Binding-site contacts:
Ligand atom C8 contacts residue ASN242 of chain 1.B at 3.8 Å.
Ligand atom C1 contacts residue SER239 of chain 1.B at 4.5 Å.
Ligand atom O7 contacts residue ILE240 of chain 1.B at 3.7 Å.
Ligand atom C3 contacts residue ASN242 of chain 1.B at 3.8 Å.
Ligand atom C4 contacts residue ASN242 of chain 1.B at 4.2 Å.
Ligand atom C7 contacts residue ASN242 of chain 1.B at 3.5 Å.
Ligand atom C7 contacts residue ILE240 of chain 1.B at 4.3 Å (hydrophobic).
Ligand atom O7 contacts residue ASN242 of chain 1.B at 4.3 Å.
Ligand atom O5 contacts residue ASN242 of chain 1.B at 2.4 Å (h-bond).
Ligand atom C1 contacts residue ASN242 of chain 1.B at 1.4 Å.
Ligand atom N2 contacts residue ASN242 of chain 1.B at 2.9 Å (h-bond).
Ligand atom C5 contacts residue ASN242 of chain 1.B at 3.7 Å.
Ligand atom C2 contacts residue ASN242 of chain 1.B at 2.4 Å.
Ligand atom N2 contacts residue ILE240 of chain 1.B at 4.2 Å.

Sequence of chain 1.B:
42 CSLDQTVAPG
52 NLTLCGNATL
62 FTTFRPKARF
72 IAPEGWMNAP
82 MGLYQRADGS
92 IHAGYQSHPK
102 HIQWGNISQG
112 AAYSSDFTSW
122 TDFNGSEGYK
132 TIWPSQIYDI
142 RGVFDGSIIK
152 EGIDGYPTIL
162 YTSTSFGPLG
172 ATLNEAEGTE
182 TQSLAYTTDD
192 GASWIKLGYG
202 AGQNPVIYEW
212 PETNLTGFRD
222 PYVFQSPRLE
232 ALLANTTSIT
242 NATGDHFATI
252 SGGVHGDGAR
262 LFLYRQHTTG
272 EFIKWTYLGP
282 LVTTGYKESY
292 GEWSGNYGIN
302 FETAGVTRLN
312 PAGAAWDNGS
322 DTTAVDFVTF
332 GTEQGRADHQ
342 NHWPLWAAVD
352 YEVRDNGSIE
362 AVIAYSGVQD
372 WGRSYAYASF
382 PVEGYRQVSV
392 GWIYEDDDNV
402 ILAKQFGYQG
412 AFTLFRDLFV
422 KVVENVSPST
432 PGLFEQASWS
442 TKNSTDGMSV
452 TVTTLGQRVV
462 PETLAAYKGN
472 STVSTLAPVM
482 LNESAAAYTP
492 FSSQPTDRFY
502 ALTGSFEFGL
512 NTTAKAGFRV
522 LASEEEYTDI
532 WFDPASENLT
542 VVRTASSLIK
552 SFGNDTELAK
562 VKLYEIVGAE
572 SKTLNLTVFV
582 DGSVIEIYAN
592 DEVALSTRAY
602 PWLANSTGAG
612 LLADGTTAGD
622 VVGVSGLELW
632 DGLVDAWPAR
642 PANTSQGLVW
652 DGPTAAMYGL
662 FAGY

This small molecule binds to this protein.
Small molecule (SMILES): CC(=O)N[C@@H]1[C@@H](O)[C@H](O)[C@@H](CO)O[C@H]1O